Sequence of chain 1.A:
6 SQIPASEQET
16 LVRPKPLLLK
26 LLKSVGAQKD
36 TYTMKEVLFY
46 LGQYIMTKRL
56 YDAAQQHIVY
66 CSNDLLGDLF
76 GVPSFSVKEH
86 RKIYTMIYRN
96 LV

Binding-site contacts:
Ligand atom C33 contacts residue GLY47 of chain 1.A at 3.5 Å.
Ligand atom C29 contacts residue GLN48 of chain 1.A at 3.7 Å.
Ligand atom C28 contacts residue GLN48 of chain 1.A at 3.8 Å.
Ligand atom C34 contacts residue ILE50 of chain 1.A at 3.7 Å (hydrophobic).
Ligand atom C05 contacts residue HIS85 of chain 1.A at 3.4 Å.
Ligand atom C36 contacts residue ILE50 of chain 1.A at 3.6 Å (hydrophobic).
Ligand atom O24 contacts residue GLY47 of chain 1.A at 3.2 Å.
Ligand atom CL1 contacts residue ILE88 of chain 1.A at 3.8 Å.
Ligand atom C18 contacts residue GLN61 of chain 1.A at 3.6 Å.
Ligand atom C33 contacts residue LEU46 of chain 1.A at 3.8 Å (hydrophobic).
Ligand atom C14 contacts residue VAL82 of chain 1.A at 3.7 Å (hydrophobic).
Ligand atom C17 contacts residue GLN61 of chain 1.A at 3.6 Å.
Ligand atom O30 contacts residue PHE44 of chain 1.A at 3.9 Å.
Ligand atom O19 contacts residue GLN61 of chain 1.A at 2.6 Å (h-bond).
Ligand atom C20 contacts residue ILE50 of chain 1.A at 3.7 Å (hydrophobic).
Ligand atom C27 contacts residue MET51 of chain 1.A at 3.6 Å (hydrophobic).
Ligand atom C34 contacts residue LEU43 of chain 1.A at 3.9 Å (hydrophobic).
Ligand atom O19 contacts residue HIS62 of chain 1.A at 3.9 Å.
Ligand atom C02 contacts residue LEU43 of chain 1.A at 3.5 Å (hydrophobic).
Ligand atom C32 contacts residue LEU43 of chain 1.A at 3.2 Å (hydrophobic).
Ligand atom C37 contacts residue VAL82 of chain 1.A at 3.8 Å (hydrophobic).
Ligand atom CL1 contacts residue LEU43 of chain 1.A at 3.8 Å.
Ligand atom C06 contacts residue VAL82 of chain 1.A at 3.7 Å (hydrophobic).
Ligand atom C27 contacts residue GLN48 of chain 1.A at 3.6 Å.
Ligand atom C05 contacts residue ILE88 of chain 1.A at 3.8 Å (hydrophobic).
Ligand atom C06 contacts residue HIS85 of chain 1.A at 3.9 Å.
Ligand atom C20 contacts residue MET51 of chain 1.A at 3.6 Å (hydrophobic).
Ligand atom C21 contacts residue ILE50 of chain 1.A at 3.9 Å (hydrophobic).
Ligand atom C18 contacts residue ILE63 of chain 1.A at 3.6 Å (hydrophobic).
Ligand atom C16 contacts residue GLN61 of chain 1.A at 3.5 Å.
Ligand atom C32 contacts residue GLY47 of chain 1.A at 3.3 Å.
Ligand atom C04 contacts residue HIS85 of chain 1.A at 3.6 Å.
Ligand atom C29 contacts residue PHE44 of chain 1.A at 3.7 Å (hydrophobic).
Ligand atom C27 contacts residue GLY47 of chain 1.A at 3.3 Å.
Ligand atom C31 contacts residue GLY47 of chain 1.A at 3.8 Å.
Ligand atom C03 contacts residue LEU43 of chain 1.A at 3.8 Å (hydrophobic).
Ligand atom C05 contacts residue TYR89 of chain 1.A at 3.6 Å (hydrophobic).
Ligand atom C04 contacts residue LEU43 of chain 1.A at 3.9 Å (hydrophobic).
Ligand atom C33 contacts residue LEU43 of chain 1.A at 3.2 Å (hydrophobic).
Ligand atom CL1 contacts residue LEU46 of chain 1.A at 3.9 Å.

The protein below binds the small molecule below.
Small molecule (SMILES): C#Cc1ccc(CN2C(=O)c3cc(C(C)(C)O)ccc3[C@]2(OCC2(CO)CC2)c2ccc(Cl)cc2)cc1